The small molecule below binds the protein below.
Small molecule (SMILES): C[C@@H]1NC[C@@H](O)[C@H](O)[C@@H]1O

Sequence of chain 1.D:
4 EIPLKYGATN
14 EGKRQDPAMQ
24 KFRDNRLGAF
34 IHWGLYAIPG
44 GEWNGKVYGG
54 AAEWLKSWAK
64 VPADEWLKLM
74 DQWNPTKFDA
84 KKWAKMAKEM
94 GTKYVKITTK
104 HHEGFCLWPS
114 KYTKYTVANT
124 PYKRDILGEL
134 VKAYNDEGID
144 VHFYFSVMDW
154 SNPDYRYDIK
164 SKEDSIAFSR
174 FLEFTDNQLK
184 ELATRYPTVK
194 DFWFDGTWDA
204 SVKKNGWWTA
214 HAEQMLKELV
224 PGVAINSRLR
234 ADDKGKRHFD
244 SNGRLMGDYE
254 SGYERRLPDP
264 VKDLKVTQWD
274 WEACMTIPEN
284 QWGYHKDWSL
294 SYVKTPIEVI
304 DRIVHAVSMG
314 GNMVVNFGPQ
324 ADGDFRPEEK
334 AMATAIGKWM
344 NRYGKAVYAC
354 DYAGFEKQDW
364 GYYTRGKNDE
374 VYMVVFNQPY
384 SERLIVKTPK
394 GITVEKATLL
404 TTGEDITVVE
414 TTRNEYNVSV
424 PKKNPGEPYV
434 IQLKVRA

Binding-site contacts:
Ligand atom C1 contacts residue TRP201 of chain 1.D at 4.2 Å (hydrophobic).
Ligand atom C4 contacts residue TRP285 of chain 1.D at 3.7 Å (hydrophobic).
Ligand atom C2 contacts residue ASP198 of chain 1.D at 3.5 Å.
Ligand atom C3 contacts residue TRP57 of chain 1.D at 3.9 Å (hydrophobic).
Ligand atom O4 contacts residue ASP198 of chain 1.D at 3.5 Å (salt-bridge).
Ligand atom C4 contacts residue HIS104 of chain 1.D at 4.0 Å.
Ligand atom N5 contacts residue GLU257 of chain 1.D at 3.1 Å (salt-bridge).
Ligand atom C1 contacts residue HIS105 of chain 1.D at 4.4 Å.
Ligand atom C5 contacts residue GLU257 of chain 1.D at 3.2 Å.
Ligand atom C6 contacts residue TRP285 of chain 1.D at 3.7 Å (hydrophobic).
Ligand atom O4 contacts residue HIS104 of chain 1.D at 3.0 Å (h-bond).
Ligand atom C1 contacts residue GLU257 of chain 1.D at 3.6 Å.
Ligand atom C5 contacts residue TRP285 of chain 1.D at 3.8 Å (hydrophobic).
Ligand atom C4 contacts residue GLU56 of chain 1.D at 4.0 Å.
Ligand atom O3 contacts residue TRP285 of chain 1.D at 4.1 Å.
Ligand atom O3 contacts residue GLU56 of chain 1.D at 2.4 Å (salt-bridge).
Ligand atom C6 contacts residue TRP196 of chain 1.D at 4.3 Å (hydrophobic).
Ligand atom C6 contacts residue GLU257 of chain 1.D at 3.5 Å.
Ligand atom C6 contacts residue HIS35 of chain 1.D at 3.9 Å.
Ligand atom O3 contacts residue TRP57 of chain 1.D at 3.3 Å (h-bond).
Ligand atom O4 contacts residue TYR147 of chain 1.D at 3.5 Å (h-bond).
Ligand atom O2 contacts residue TRP57 of chain 1.D at 2.8 Å (h-bond).
Ligand atom C1 contacts residue ARG231 of chain 1.D at 4.3 Å.
Ligand atom O3 contacts residue HIS104 of chain 1.D at 3.3 Å (h-bond).
Ligand atom O4 contacts residue HIS35 of chain 1.D at 2.8 Å (h-bond).
Ligand atom C6 contacts residue ASP198 of chain 1.D at 4.2 Å.
Ligand atom C5 contacts residue ASP198 of chain 1.D at 3.8 Å.
Ligand atom C2 contacts residue HIS104 of chain 1.D at 4.2 Å.
Ligand atom C3 contacts residue GLU56 of chain 1.D at 3.4 Å.
Ligand atom C4 contacts residue ASP198 of chain 1.D at 4.1 Å.
Ligand atom C4 contacts residue HIS35 of chain 1.D at 3.6 Å.
Ligand atom C2 contacts residue HIS105 of chain 1.D at 3.5 Å.
Ligand atom C1 contacts residue ASP198 of chain 1.D at 3.1 Å.
Ligand atom C3 contacts residue TRP285 of chain 1.D at 4.0 Å (hydrophobic).
Ligand atom O2 contacts residue HIS105 of chain 1.D at 3.0 Å (h-bond).
Ligand atom N5 contacts residue ARG231 of chain 1.D at 3.8 Å.
Ligand atom C3 contacts residue HIS104 of chain 1.D at 4.0 Å.
Ligand atom C2 contacts residue TRP57 of chain 1.D at 3.9 Å (hydrophobic).
Ligand atom N5 contacts residue ASP198 of chain 1.D at 2.8 Å (salt-bridge).
Ligand atom O2 contacts residue TRP201 of chain 1.D at 4.0 Å.